Binding-site contacts:
Ligand atom C8 contacts residue ARG89 of chain 19.C at 4.1 Å.
Ligand atom N2 contacts residue ASN67 of chain 19.C at 2.8 Å (h-bond).
Ligand atom O5 contacts residue ASN67 of chain 19.C at 2.5 Å (h-bond).
Ligand atom C8 contacts residue MET118 of chain 19.C at 4.0 Å (hydrophobic).
Ligand atom C3 contacts residue ASN67 of chain 19.C at 3.8 Å.
Ligand atom C8 contacts residue PHE90 of chain 19.C at 3.6 Å (hydrophobic).
Ligand atom C7 contacts residue PHE90 of chain 19.C at 4.3 Å (hydrophobic).
Ligand atom C5 contacts residue ASN67 of chain 19.C at 3.8 Å.
Ligand atom C4 contacts residue ASN67 of chain 19.C at 4.3 Å.
Ligand atom C7 contacts residue ASN67 of chain 19.C at 3.7 Å.
Ligand atom O7 contacts residue ASN67 of chain 19.C at 4.1 Å.
Ligand atom O6 contacts residue ASN67 of chain 19.C at 3.7 Å.
Ligand atom C1 contacts residue ASN67 of chain 19.C at 1.4 Å.
Ligand atom C2 contacts residue ASN67 of chain 19.C at 2.4 Å.

A small-molecule ligand and the protein it binds are described below.
Small molecule (SMILES): CC(=O)N[C@@H]1[C@@H](O)[C@H](O)[C@@H](CO)O[C@H]1O

Sequence of chain 19.C:
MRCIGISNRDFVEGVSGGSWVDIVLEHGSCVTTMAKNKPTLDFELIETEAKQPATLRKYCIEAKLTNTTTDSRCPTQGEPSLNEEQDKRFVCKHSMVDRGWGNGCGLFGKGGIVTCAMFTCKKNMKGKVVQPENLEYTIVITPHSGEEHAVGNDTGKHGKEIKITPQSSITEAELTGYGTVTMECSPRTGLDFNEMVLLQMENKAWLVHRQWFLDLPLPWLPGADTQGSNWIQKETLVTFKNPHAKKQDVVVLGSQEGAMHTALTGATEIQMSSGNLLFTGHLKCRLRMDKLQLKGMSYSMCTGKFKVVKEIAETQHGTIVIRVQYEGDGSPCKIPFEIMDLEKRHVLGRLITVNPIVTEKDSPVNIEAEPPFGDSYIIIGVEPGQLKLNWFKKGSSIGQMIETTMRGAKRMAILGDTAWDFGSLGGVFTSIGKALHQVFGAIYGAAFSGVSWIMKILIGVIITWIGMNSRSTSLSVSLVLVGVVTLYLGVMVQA